Binding-site contacts:
Ligand atom O7 contacts residue PHE359 of chain 1.F at 3.6 Å (h-bond).
Ligand atom O7 contacts residue CO1 of chain 1.V at 2.0 Å.
Ligand atom F3 contacts residue LEU323 of chain 1.F at 3.6 Å.
Ligand atom O1 contacts residue PHE364 of chain 1.F at 3.1 Å.
Ligand atom C4 contacts residue PRO239 of chain 1.F at 3.6 Å (hydrophobic).
Ligand atom C12 contacts residue GLN334 of chain 1.F at 3.5 Å.
Ligand atom ON2 contacts residue MPD1 of chain 1.X at 3.7 Å.
Ligand atom O5 contacts residue HIS183 of chain 1.F at 2.8 Å (h-bond).
Ligand atom C3 contacts residue PRO239 of chain 1.F at 3.6 Å (hydrophobic).
Ligand atom ON2 contacts residue PHE336 of chain 1.F at 3.3 Å.
Ligand atom C8 contacts residue PHE336 of chain 1.F at 3.2 Å (hydrophobic).
Ligand atom F2 contacts residue PHE364 of chain 1.F at 3.1 Å.
Ligand atom N contacts residue PHE336 of chain 1.F at 3.7 Å.
Ligand atom ON2 contacts residue PHE347 of chain 1.F at 3.1 Å.
Ligand atom C10 contacts residue PHE336 of chain 1.F at 3.6 Å (hydrophobic).
Ligand atom C3 contacts residue SER226 of chain 1.F at 3.5 Å.
Ligand atom F1 contacts residue MPD1 of chain 1.X at 3.5 Å.
Ligand atom C4 contacts residue PHE359 of chain 1.F at 3.6 Å (hydrophobic).
Ligand atom O5 contacts residue PHE359 of chain 1.F at 3.3 Å.
Ligand atom C6 contacts residue CO1 of chain 1.V at 3.6 Å.
Ligand atom O5 contacts residue CO1 of chain 1.V at 2.0 Å.
Ligand atom F3 contacts residue ASN363 of chain 1.F at 3.2 Å.
Ligand atom F3 contacts residue LEU367 of chain 1.F at 3.6 Å.
Ligand atom ON1 contacts residue GLN265 of chain 1.F at 3.4 Å (h-bond).
Ligand atom O7 contacts residue PHE336 of chain 1.F at 3.4 Å.
Ligand atom C1 contacts residue CO1 of chain 1.V at 2.9 Å.
Ligand atom F1 contacts residue LEU367 of chain 1.F at 3.6 Å.
Ligand atom C7 contacts residue HIS266 of chain 1.F at 3.5 Å.
Ligand atom C12 contacts residue GLY360 of chain 1.F at 3.3 Å.
Ligand atom C10 contacts residue PHE364 of chain 1.F at 3.5 Å (hydrophobic).
Ligand atom C11 contacts residue PHE364 of chain 1.F at 3.6 Å (hydrophobic).
Ligand atom ON1 contacts residue HIS266 of chain 1.F at 3.6 Å.
Ligand atom O5 contacts residue GLU349 of chain 1.F at 3.5 Å (salt-bridge).
Ligand atom C9 contacts residue PHE336 of chain 1.F at 3.3 Å (hydrophobic).
Ligand atom O7 contacts residue GLU349 of chain 1.F at 2.8 Å (salt-bridge).
Ligand atom C7 contacts residue CO1 of chain 1.V at 3.1 Å.
Ligand atom F2 contacts residue ASN363 of chain 1.F at 3.5 Å.
Ligand atom C13 contacts residue PHE336 of chain 1.F at 3.5 Å (hydrophobic).
Ligand atom C13 contacts residue PHE359 of chain 1.F at 3.1 Å (hydrophobic).
Ligand atom O7 contacts residue HIS266 of chain 1.F at 3.5 Å.

Sequence of chain 1.F:
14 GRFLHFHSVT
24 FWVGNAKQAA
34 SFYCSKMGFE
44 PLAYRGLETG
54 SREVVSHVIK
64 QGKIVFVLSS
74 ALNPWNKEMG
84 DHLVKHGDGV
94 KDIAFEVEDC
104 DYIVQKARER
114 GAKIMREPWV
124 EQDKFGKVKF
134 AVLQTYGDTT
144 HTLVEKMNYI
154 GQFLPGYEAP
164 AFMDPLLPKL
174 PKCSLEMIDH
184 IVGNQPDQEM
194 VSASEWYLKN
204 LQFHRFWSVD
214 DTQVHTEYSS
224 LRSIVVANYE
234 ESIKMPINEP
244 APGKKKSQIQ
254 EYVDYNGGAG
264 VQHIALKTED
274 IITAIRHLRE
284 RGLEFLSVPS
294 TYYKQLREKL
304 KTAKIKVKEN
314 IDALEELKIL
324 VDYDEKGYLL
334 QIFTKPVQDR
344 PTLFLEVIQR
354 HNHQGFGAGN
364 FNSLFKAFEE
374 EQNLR

The small molecule below binds the protein below.
Small molecule (SMILES): O=C1CCCC(=O)C1=C(O)c1ccc(C(F)(F)F)cc1[N+](=O)[O-]